Binding-site contacts:
Ligand atom C2 contacts residue ALA209 of chain 1.B at 3.8 Å (hydrophobic).
Ligand atom C2 contacts residue GLU188 of chain 1.B at 3.8 Å.
Ligand atom O4 contacts residue GLU188 of chain 1.B at 3.2 Å (salt-bridge).
Ligand atom O1 contacts residue ARG210 of chain 1.B at 3.5 Å (salt-bridge).
Ligand atom C2 contacts residue MG1 of chain 1.P at 2.7 Å.
Ligand atom O4 contacts residue LYS186 of chain 1.B at 3.0 Å (salt-bridge).
Ligand atom O4 contacts residue ALA209 of chain 1.B at 4.2 Å.
Ligand atom O4 contacts residue MG1 of chain 1.P at 1.9 Å.
Ligand atom O2 contacts residue ARG87 of chain 1.B at 4.0 Å.
Ligand atom O2 contacts residue MET276 of chain 1.B at 4.2 Å.
Ligand atom O1 contacts residue ASP212 of chain 1.B at 4.0 Å.
Ligand atom O2 contacts residue THR244 of chain 1.B at 3.6 Å (h-bond).
Ligand atom O1 contacts residue THR244 of chain 1.B at 2.5 Å (h-bond).
Ligand atom O2 contacts residue MET207 of chain 1.B at 4.3 Å.
Ligand atom C1 contacts residue ALA209 of chain 1.B at 3.5 Å (hydrophobic).
Ligand atom O1 contacts residue GLY211 of chain 1.B at 2.9 Å (h-bond).
Ligand atom O3 contacts residue MG1 of chain 1.P at 2.3 Å.
Ligand atom C1 contacts residue ASP212 of chain 1.B at 3.8 Å.
Ligand atom C1 contacts residue GLY211 of chain 1.B at 3.6 Å.
Ligand atom C2 contacts residue THR244 of chain 1.B at 4.1 Å.
Ligand atom O2 contacts residue LYS186 of chain 1.B at 3.7 Å.
Ligand atom O2 contacts residue MG1 of chain 1.P at 4.0 Å.
Ligand atom O3 contacts residue GLU188 of chain 1.B at 3.0 Å (salt-bridge).
Ligand atom O3 contacts residue ASP212 of chain 1.B at 2.7 Å (salt-bridge).
Ligand atom C1 contacts residue GLU188 of chain 1.B at 3.7 Å.
Ligand atom C1 contacts residue THR244 of chain 1.B at 3.6 Å.
Ligand atom O3 contacts residue GLY211 of chain 1.B at 3.6 Å.
Ligand atom O2 contacts residue ALA209 of chain 1.B at 4.2 Å.
Ligand atom O1 contacts residue ALA209 of chain 1.B at 3.3 Å.
Ligand atom C1 contacts residue MG1 of chain 1.P at 2.9 Å.
Ligand atom C2 contacts residue LYS186 of chain 1.B at 3.7 Å.
Ligand atom O4 contacts residue ASP212 of chain 1.B at 3.9 Å.
Ligand atom C1 contacts residue ARG210 of chain 1.B at 4.3 Å.
Ligand atom O1 contacts residue MG1 of chain 1.P at 4.1 Å.
Ligand atom O3 contacts residue ALA209 of chain 1.B at 3.7 Å.

Sequence of chain 1.B:
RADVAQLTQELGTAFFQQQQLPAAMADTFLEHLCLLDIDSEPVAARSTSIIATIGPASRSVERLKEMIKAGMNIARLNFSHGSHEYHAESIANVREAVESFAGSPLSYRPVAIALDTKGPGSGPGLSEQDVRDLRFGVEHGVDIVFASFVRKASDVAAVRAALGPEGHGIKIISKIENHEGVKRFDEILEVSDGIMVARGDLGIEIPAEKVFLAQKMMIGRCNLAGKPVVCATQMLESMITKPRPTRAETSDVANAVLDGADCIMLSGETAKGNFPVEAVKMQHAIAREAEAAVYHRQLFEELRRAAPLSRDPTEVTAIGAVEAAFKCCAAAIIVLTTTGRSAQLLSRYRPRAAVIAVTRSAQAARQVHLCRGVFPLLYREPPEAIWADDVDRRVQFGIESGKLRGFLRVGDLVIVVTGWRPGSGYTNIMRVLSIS

This protein binds this small molecule.
Small molecule (SMILES): O=C([O-])C(=O)[O-]